Binding-site contacts:
Ligand atom C2 contacts residue ASN318 of chain 1.B at 3.6 Å.
Ligand atom C7 contacts residue ASN318 of chain 1.B at 4.0 Å.
Ligand atom O5 contacts residue ASN480 of chain 1.B at 4.0 Å.
Ligand atom O6 contacts residue ASN480 of chain 1.B at 4.2 Å.
Ligand atom N2 contacts residue ASN318 of chain 1.B at 4.2 Å.
Ligand atom C8 contacts residue PRO316 of chain 1.B at 4.3 Å (hydrophobic).
Ligand atom O7 contacts residue ASN318 of chain 1.B at 3.8 Å.
Ligand atom C5 contacts residue ASN480 of chain 1.B at 4.3 Å.
Ligand atom C5 contacts residue ASN318 of chain 1.B at 3.9 Å.
Ligand atom O5 contacts residue ASN318 of chain 1.B at 2.6 Å (h-bond).
Ligand atom C6 contacts residue ASN480 of chain 1.B at 3.7 Å.
Ligand atom C1 contacts residue ASN318 of chain 1.B at 2.3 Å.

The protein below binds the small molecule below.
Small molecule (SMILES): CC(=O)N[C@H]1[C@H](O[C@H]2[C@H](O)[C@@H](NC(C)=O)CO[C@@H]2CO)O[C@H](CO)[C@@H](O)[C@@H]1O

Sequence of chain 1.B:
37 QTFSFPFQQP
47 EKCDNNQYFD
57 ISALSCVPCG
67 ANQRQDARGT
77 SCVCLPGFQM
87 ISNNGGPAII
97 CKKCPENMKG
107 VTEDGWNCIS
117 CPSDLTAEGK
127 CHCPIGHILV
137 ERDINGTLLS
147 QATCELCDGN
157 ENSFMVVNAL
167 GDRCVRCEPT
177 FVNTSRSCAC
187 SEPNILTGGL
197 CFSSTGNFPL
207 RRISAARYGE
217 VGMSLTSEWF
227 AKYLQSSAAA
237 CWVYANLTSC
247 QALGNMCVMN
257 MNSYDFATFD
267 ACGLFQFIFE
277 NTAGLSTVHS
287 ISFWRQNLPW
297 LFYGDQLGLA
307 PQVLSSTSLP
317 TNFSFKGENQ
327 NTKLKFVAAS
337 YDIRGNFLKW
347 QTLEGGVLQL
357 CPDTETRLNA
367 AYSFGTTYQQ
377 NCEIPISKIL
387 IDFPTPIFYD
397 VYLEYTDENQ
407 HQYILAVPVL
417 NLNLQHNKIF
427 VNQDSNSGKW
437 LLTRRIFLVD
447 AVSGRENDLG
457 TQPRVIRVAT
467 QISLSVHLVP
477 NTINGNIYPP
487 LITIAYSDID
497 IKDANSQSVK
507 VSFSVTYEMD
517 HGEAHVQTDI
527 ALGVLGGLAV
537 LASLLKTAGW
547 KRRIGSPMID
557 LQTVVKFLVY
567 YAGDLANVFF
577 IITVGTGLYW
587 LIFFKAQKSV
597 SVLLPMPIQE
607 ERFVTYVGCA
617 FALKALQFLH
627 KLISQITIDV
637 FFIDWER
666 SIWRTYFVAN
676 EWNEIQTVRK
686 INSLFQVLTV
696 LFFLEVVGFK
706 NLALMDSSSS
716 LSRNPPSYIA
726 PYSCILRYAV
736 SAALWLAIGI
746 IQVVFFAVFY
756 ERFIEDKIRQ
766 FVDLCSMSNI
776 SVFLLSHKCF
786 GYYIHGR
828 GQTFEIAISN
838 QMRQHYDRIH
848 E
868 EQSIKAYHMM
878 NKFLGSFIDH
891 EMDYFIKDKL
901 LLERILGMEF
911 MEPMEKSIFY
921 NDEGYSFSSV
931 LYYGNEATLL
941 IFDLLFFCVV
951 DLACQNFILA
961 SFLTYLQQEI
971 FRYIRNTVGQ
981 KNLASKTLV